A protein and the small-molecule ligand that binds it are described below.
Small molecule (SMILES): CC[C@H](C)[C@H](NC(=O)[C@@H]1CCCN1C(=O)[C@@H](N)CCC(N)=O)C(=O)N[C@@H](CO)C(=O)N[C@H](C(=O)N[C@H](C(=O)N[C@@H](CCSC)C(=O)N[C@H](C(=O)N[C@H](C=O)[C@@H](C)O)C(C)C)[C@@H](C)O)C(C)C

Sequence of chain 1.A:
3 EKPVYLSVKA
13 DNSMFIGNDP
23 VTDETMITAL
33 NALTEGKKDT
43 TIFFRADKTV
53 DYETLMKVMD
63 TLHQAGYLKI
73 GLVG

Sequence of chain 1.B:
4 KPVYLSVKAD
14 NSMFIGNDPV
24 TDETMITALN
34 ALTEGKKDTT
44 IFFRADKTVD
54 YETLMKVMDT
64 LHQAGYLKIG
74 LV

Binding-site contacts:
Ligand atom C contacts residue LEU74 of chain 1.A at 3.9 Å (hydrophobic).
Ligand atom C contacts residue ILE72 of chain 1.A at 3.9 Å (hydrophobic).
Ligand atom CA contacts residue LEU74 of chain 1.B at 3.2 Å (hydrophobic).
Ligand atom CD contacts residue HIS65 of chain 1.A at 3.9 Å.
Ligand atom CG2 contacts residue ILE72 of chain 1.A at 4.0 Å (hydrophobic).
Ligand atom O contacts residue LEU74 of chain 1.A at 2.8 Å (h-bond).
Ligand atom C contacts residue ILE72 of chain 1.B at 3.8 Å (hydrophobic).
Ligand atom CA contacts residue ILE72 of chain 1.B at 3.4 Å (hydrophobic).
Ligand atom O contacts residue GLY73 of chain 1.A at 3.4 Å.
Ligand atom NE2 contacts residue HIS65 of chain 1.A at 3.9 Å.
Ligand atom CG1 contacts residue ILE72 of chain 1.A at 3.9 Å (hydrophobic).
Ligand atom CD1 contacts residue MET58 of chain 1.A at 3.3 Å (hydrophobic).
Ligand atom CG2 contacts residue PHE45 of chain 1.A at 3.5 Å (hydrophobic).
Ligand atom CB contacts residue LEU74 of chain 1.B at 3.8 Å (hydrophobic).
Ligand atom CE contacts residue MET58 of chain 1.B at 3.6 Å (hydrophobic).
Ligand atom N contacts residue ILE72 of chain 1.B at 3.3 Å (h-bond).
Ligand atom NE2 contacts residue GLN66 of chain 1.A at 3.1 Å (h-bond).
Ligand atom O contacts residue ILE72 of chain 1.B at 4.0 Å.
Ligand atom CE contacts residue ASP62 of chain 1.B at 3.6 Å.
Ligand atom CD1 contacts residue LEU74 of chain 1.B at 3.8 Å (hydrophobic).
Ligand atom C contacts residue LEU74 of chain 1.B at 3.8 Å (hydrophobic).
Ligand atom O contacts residue HIS65 of chain 1.A at 3.6 Å.
Ligand atom O contacts residue GLY73 of chain 1.B at 3.4 Å.
Ligand atom CA contacts residue LEU74 of chain 1.A at 3.6 Å (hydrophobic).
Ligand atom CG contacts residue LEU74 of chain 1.A at 3.9 Å (hydrophobic).
Ligand atom N contacts residue LEU74 of chain 1.A at 3.1 Å (h-bond).
Ligand atom N contacts residue LEU74 of chain 1.B at 3.0 Å (h-bond).
Ligand atom C contacts residue LEU74 of chain 1.A at 3.8 Å (hydrophobic).
Ligand atom C contacts residue LEU74 of chain 1.B at 3.6 Å (hydrophobic).
Ligand atom CG2 contacts residue LEU74 of chain 1.A at 3.8 Å (hydrophobic).
Ligand atom SD contacts residue ASP62 of chain 1.B at 3.7 Å.
Ligand atom O contacts residue ILE72 of chain 1.A at 4.0 Å.
Ligand atom O contacts residue HIS65 of chain 1.B at 3.4 Å.
Ligand atom CG contacts residue MET58 of chain 1.B at 3.9 Å (hydrophobic).
Ligand atom N contacts residue ILE72 of chain 1.A at 3.1 Å (h-bond).
Ligand atom CG1 contacts residue LEU74 of chain 1.B at 3.7 Å (hydrophobic).
Ligand atom CA contacts residue ILE72 of chain 1.A at 3.6 Å (hydrophobic).
Ligand atom CB contacts residue PHE45 of chain 1.B at 3.9 Å (hydrophobic).
Ligand atom OE1 contacts residue HIS65 of chain 1.A at 3.1 Å (h-bond).
Ligand atom O contacts residue LEU74 of chain 1.B at 2.8 Å (h-bond).